Sequence of chain 1.A:
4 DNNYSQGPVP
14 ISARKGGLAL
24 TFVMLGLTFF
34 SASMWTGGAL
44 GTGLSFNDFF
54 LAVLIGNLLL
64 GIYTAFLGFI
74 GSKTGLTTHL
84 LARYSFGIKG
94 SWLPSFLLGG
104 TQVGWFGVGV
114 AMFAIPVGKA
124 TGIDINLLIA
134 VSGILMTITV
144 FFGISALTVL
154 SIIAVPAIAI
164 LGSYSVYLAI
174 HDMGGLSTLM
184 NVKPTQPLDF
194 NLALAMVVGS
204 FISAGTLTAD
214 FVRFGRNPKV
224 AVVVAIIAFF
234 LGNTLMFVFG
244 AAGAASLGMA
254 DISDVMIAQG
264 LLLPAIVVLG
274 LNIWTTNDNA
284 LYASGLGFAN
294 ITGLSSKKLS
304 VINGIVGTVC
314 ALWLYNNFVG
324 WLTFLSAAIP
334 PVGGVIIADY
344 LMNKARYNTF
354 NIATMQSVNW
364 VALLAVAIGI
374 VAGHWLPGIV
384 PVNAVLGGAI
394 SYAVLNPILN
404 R

Binding-site contacts:
Ligand atom N1 contacts residue SER203 of chain 1.A at 3.0 Å (h-bond).
Ligand atom N3 contacts residue PHE204 of chain 1.A at 4.0 Å.
Ligand atom O2 contacts residue ALA207 of chain 1.A at 2.8 Å (h-bond).
Ligand atom C2 contacts residue PHE204 of chain 1.A at 3.5 Å (hydrophobic).
Ligand atom C4 contacts residue GLN105 of chain 1.A at 3.9 Å.
Ligand atom C5 contacts residue TRP108 of chain 1.A at 3.4 Å (hydrophobic).
Ligand atom C2 contacts residue SER203 of chain 1.A at 3.9 Å.
Ligand atom O2 contacts residue PHE204 of chain 1.A at 3.5 Å.
Ligand atom C5 contacts residue THR279 of chain 1.A at 3.9 Å.
Ligand atom C4 contacts residue PHE204 of chain 1.A at 4.1 Å (hydrophobic).
Ligand atom C6 contacts residue PHE33 of chain 1.A at 3.6 Å (hydrophobic).
Ligand atom O2 contacts residue SER206 of chain 1.A at 3.4 Å.
Ligand atom N3 contacts residue TRP108 of chain 1.A at 3.9 Å.
Ligand atom C4 contacts residue THR279 of chain 1.A at 4.3 Å.
Ligand atom N3 contacts residue ALA207 of chain 1.A at 3.2 Å.
Ligand atom C2 contacts residue GLN105 of chain 1.A at 4.2 Å.
Ligand atom C6 contacts residue TRP108 of chain 1.A at 3.6 Å (hydrophobic).
Ligand atom N4 contacts residue THR279 of chain 1.A at 4.0 Å.
Ligand atom N4 contacts residue TRP108 of chain 1.A at 3.5 Å.
Ligand atom N1 contacts residue TRP108 of chain 1.A at 3.7 Å.
Ligand atom N1 contacts residue PHE204 of chain 1.A at 3.5 Å.
Ligand atom C5 contacts residue PHE33 of chain 1.A at 3.5 Å (hydrophobic).
Ligand atom C2 contacts residue SER206 of chain 1.A at 4.4 Å.
Ligand atom C5 contacts residue PHE204 of chain 1.A at 3.9 Å (hydrophobic).
Ligand atom O2 contacts residue GLN105 of chain 1.A at 4.3 Å.
Ligand atom N4 contacts residue ALA283 of chain 1.A at 4.1 Å.
Ligand atom N3 contacts residue GLN105 of chain 1.A at 3.3 Å (h-bond).
Ligand atom C4 contacts residue TRP108 of chain 1.A at 3.6 Å (hydrophobic).
Ligand atom O2 contacts residue SER203 of chain 1.A at 3.8 Å.
Ligand atom C6 contacts residue PHE204 of chain 1.A at 3.6 Å (hydrophobic).
Ligand atom C6 contacts residue SER203 of chain 1.A at 3.8 Å.
Ligand atom N4 contacts residue ALA207 of chain 1.A at 4.5 Å.
Ligand atom C4 contacts residue ALA207 of chain 1.A at 4.1 Å (hydrophobic).
Ligand atom O2 contacts residue ILE205 of chain 1.A at 4.5 Å.
Ligand atom O2 contacts residue TRP108 of chain 1.A at 4.3 Å.
Ligand atom C2 contacts residue ALA207 of chain 1.A at 3.6 Å (hydrophobic).
Ligand atom C2 contacts residue TRP108 of chain 1.A at 3.9 Å (hydrophobic).
Ligand atom N4 contacts residue GLN105 of chain 1.A at 3.0 Å (h-bond).

The small molecule below binds the protein below.
Small molecule (SMILES): Nc1ccnc(=O)[nH]1